Binding-site contacts:
Ligand atom C4 contacts residue ASN368 of chain 1.A at 4.3 Å.
Ligand atom C7 contacts residue ASN368 of chain 1.A at 3.3 Å.
Ligand atom O6 contacts residue THR370 of chain 1.A at 3.3 Å.
Ligand atom C1 contacts residue ASN368 of chain 1.A at 1.5 Å.
Ligand atom N2 contacts residue ASN368 of chain 1.A at 3.1 Å (h-bond).
Ligand atom C8 contacts residue ASN368 of chain 1.A at 3.7 Å.
Ligand atom O5 contacts residue GLY369 of chain 1.A at 4.4 Å.
Ligand atom C7 contacts residue ILE373 of chain 1.A at 3.6 Å (hydrophobic).
Ligand atom C3 contacts residue HIS371 of chain 1.A at 4.3 Å.
Ligand atom O3 contacts residue HIS371 of chain 1.A at 3.7 Å.
Ligand atom C5 contacts residue ASN368 of chain 1.A at 3.6 Å.
Ligand atom C3 contacts residue ASN368 of chain 1.A at 3.9 Å.
Ligand atom O7 contacts residue ILE373 of chain 1.A at 3.3 Å.
Ligand atom N2 contacts residue ILE373 of chain 1.A at 4.5 Å.
Ligand atom O5 contacts residue ASN368 of chain 1.A at 2.4 Å (h-bond).
Ligand atom O7 contacts residue HIS371 of chain 1.A at 3.7 Å.
Ligand atom C2 contacts residue HIS371 of chain 1.A at 4.0 Å.
Ligand atom C2 contacts residue ASN368 of chain 1.A at 2.6 Å.
Ligand atom C8 contacts residue ILE373 of chain 1.A at 3.8 Å (hydrophobic).
Ligand atom O7 contacts residue ASN368 of chain 1.A at 3.3 Å.

Sequence of chain 1.A:
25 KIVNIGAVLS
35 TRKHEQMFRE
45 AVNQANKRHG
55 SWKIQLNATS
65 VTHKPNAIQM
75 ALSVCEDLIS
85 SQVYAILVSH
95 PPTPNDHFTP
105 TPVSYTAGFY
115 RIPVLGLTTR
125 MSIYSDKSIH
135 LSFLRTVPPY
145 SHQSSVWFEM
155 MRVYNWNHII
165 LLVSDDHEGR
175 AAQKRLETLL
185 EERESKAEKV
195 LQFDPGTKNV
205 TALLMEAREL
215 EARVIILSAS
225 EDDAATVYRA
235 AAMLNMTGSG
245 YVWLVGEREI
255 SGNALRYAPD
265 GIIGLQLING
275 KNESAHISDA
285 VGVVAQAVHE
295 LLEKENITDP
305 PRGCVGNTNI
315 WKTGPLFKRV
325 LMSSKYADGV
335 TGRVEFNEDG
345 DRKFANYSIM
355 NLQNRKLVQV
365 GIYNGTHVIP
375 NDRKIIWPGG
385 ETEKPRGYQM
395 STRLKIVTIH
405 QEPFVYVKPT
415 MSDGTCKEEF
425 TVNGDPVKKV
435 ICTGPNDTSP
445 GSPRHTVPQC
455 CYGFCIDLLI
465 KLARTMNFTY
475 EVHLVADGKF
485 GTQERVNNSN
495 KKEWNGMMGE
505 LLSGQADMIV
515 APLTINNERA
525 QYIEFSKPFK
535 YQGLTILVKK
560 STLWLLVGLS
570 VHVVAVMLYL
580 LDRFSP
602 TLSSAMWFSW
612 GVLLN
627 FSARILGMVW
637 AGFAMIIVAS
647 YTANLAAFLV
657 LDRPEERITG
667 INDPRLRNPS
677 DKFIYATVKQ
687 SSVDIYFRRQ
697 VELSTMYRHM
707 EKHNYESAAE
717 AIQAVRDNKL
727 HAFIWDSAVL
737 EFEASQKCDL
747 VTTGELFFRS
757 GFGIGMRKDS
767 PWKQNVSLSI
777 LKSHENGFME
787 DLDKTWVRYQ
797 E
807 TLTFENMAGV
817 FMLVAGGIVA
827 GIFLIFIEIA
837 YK

A small-molecule ligand and the protein it binds are described below.
Small molecule (SMILES): CC(=O)N[C@H]1[C@H](O[C@H]2[C@H](O)[C@@H](NC(C)=O)CO[C@@H]2CO)O[C@H](CO)[C@@H](O)[C@@H]1O